Sequence of chain 1.A:
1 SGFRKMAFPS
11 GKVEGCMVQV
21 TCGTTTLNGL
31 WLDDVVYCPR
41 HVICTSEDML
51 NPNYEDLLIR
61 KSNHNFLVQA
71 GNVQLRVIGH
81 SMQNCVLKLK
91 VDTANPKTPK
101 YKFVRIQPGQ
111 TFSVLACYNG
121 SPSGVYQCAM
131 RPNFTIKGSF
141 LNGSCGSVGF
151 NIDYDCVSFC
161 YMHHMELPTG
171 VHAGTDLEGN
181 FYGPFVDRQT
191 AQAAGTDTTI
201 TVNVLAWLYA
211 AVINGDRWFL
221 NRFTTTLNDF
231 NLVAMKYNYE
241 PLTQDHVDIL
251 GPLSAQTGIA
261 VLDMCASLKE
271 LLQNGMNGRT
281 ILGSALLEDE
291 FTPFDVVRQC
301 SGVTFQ

Binding-site contacts:
Ligand atom C8 contacts residue GLU166 of chain 1.A at 3.8 Å.
Ligand atom C10 contacts residue LEU141 of chain 1.A at 3.7 Å (hydrophobic).
Ligand atom C9 contacts residue HIS163 of chain 1.A at 3.8 Å.
Ligand atom C11 contacts residue ASN142 of chain 1.A at 3.6 Å.
Ligand atom F contacts residue DMS1 of chain 1.E at 3.5 Å.
Ligand atom F contacts residue ARG188 of chain 1.A at 3.4 Å.
Ligand atom C12 contacts residue ASN142 of chain 1.A at 3.8 Å.
Ligand atom C10 contacts residue ASN142 of chain 1.A at 3.9 Å.
Ligand atom C3 contacts residue HIS164 of chain 1.A at 3.2 Å.
Ligand atom C8 contacts residue HIS163 of chain 1.A at 3.2 Å.
Ligand atom N1 contacts residue GLU166 of chain 1.A at 3.8 Å.
Ligand atom F1 contacts residue ASP187 of chain 1.A at 3.4 Å.
Ligand atom C2 contacts residue MET165 of chain 1.A at 3.5 Å (hydrophobic).
Ligand atom C11 contacts residue GLU166 of chain 1.A at 3.4 Å.
Ligand atom N1 contacts residue SER144 of chain 1.A at 3.5 Å (h-bond).
Ligand atom F1 contacts residue MET165 of chain 1.A at 3.7 Å.
Ligand atom C1 contacts residue MET49 of chain 1.A at 3.4 Å (hydrophobic).
Ligand atom N contacts residue CYS145 of chain 1.A at 3.7 Å.
Ligand atom C9 contacts residue GLU166 of chain 1.A at 3.4 Å.
Ligand atom O contacts residue MET165 of chain 1.A at 3.3 Å.
Ligand atom C3 contacts residue MET165 of chain 1.A at 3.6 Å (hydrophobic).
Ligand atom C1 contacts residue MET165 of chain 1.A at 3.4 Å (hydrophobic).
Ligand atom C8 contacts residue CYS145 of chain 1.A at 3.7 Å (hydrophobic).
Ligand atom C10 contacts residue GLU166 of chain 1.A at 3.7 Å.
Ligand atom O contacts residue GLU166 of chain 1.A at 3.0 Å (salt-bridge).
Ligand atom C2 contacts residue MET49 of chain 1.A at 3.8 Å (hydrophobic).
Ligand atom C contacts residue MET49 of chain 1.A at 3.7 Å (hydrophobic).
Ligand atom C14 contacts residue ASN142 of chain 1.A at 3.8 Å.
Ligand atom C16 contacts residue GLN189 of chain 1.A at 3.6 Å.
Ligand atom F1 contacts residue HIS41 of chain 1.A at 3.4 Å.
Ligand atom F1 contacts residue HIS164 of chain 1.A at 3.7 Å.
Ligand atom C9 contacts residue PHE140 of chain 1.A at 3.4 Å (hydrophobic).
Ligand atom C contacts residue GLN189 of chain 1.A at 3.7 Å.
Ligand atom F contacts residue GLN189 of chain 1.A at 2.9 Å.
Ligand atom C11 contacts residue PHE140 of chain 1.A at 3.6 Å (hydrophobic).
Ligand atom C11 contacts residue LEU141 of chain 1.A at 3.7 Å (hydrophobic).
Ligand atom C3 contacts residue HIS41 of chain 1.A at 3.6 Å.
Ligand atom C contacts residue MET165 of chain 1.A at 3.9 Å (hydrophobic).
Ligand atom C9 contacts residue LEU141 of chain 1.A at 3.7 Å (hydrophobic).
Ligand atom N1 contacts residue HIS163 of chain 1.A at 2.7 Å (h-bond).

A small-molecule ligand and the protein it binds are described below.
Small molecule (SMILES): O=C(Cc1cc(F)cc(F)c1)Nc1cncc2ccccc12

Sequence of chain 1.B:
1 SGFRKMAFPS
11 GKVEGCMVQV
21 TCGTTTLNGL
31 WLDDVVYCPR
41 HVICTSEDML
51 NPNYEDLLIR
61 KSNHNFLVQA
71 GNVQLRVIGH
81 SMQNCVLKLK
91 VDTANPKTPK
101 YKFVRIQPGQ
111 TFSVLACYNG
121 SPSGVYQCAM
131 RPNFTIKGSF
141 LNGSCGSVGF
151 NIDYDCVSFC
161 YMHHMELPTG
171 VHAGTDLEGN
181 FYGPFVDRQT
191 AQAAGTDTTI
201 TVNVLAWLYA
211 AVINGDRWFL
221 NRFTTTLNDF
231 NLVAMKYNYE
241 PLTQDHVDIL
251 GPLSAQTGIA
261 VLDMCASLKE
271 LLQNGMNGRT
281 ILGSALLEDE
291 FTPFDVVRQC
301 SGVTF